Binding-site contacts:
Ligand atom O4 contacts residue TRP138 of chain 60.E at 3.1 Å.
Ligand atom C6 contacts residue ASN120 of chain 60.E at 3.0 Å.
Ligand atom C5 contacts residue TRP138 of chain 60.E at 3.5 Å (hydrophobic).
Ligand atom O7 contacts residue ASN120 of chain 60.E at 4.4 Å.
Ligand atom C2 contacts residue ASN120 of chain 60.E at 2.6 Å.
Ligand atom O5 contacts residue ASN120 of chain 60.E at 4.0 Å.
Ligand atom C2 contacts residue TRP138 of chain 60.E at 3.8 Å (hydrophobic).
Ligand atom C7 contacts residue TRP138 of chain 60.E at 4.3 Å (hydrophobic).
Ligand atom C8 contacts residue TRP138 of chain 60.E at 4.0 Å (hydrophobic).
Ligand atom C3 contacts residue ASN120 of chain 60.E at 3.9 Å.
Ligand atom C3 contacts residue TRP138 of chain 60.E at 2.9 Å (hydrophobic).
Ligand atom C1 contacts residue ASN120 of chain 60.E at 1.4 Å.
Ligand atom C7 contacts residue ASN120 of chain 60.E at 3.8 Å.
Ligand atom C8 contacts residue ASN120 of chain 60.E at 4.1 Å.
Ligand atom C8 contacts residue GLY119 of chain 60.E at 3.9 Å.
Ligand atom N2 contacts residue TRP138 of chain 60.E at 3.7 Å.
Ligand atom O3 contacts residue TRP138 of chain 60.E at 3.5 Å.
Ligand atom C5 contacts residue ASN120 of chain 60.E at 3.6 Å.
Ligand atom N2 contacts residue ASN120 of chain 60.E at 3.0 Å (h-bond).
Ligand atom C1 contacts residue TRP138 of chain 60.E at 3.9 Å (hydrophobic).
Ligand atom C4 contacts residue TRP138 of chain 60.E at 3.3 Å (hydrophobic).
Ligand atom O5 contacts residue TRP138 of chain 60.E at 4.3 Å.
Ligand atom O7 contacts residue TRP138 of chain 60.E at 3.8 Å.
Ligand atom C4 contacts residue ASN120 of chain 60.E at 4.2 Å.
Ligand atom O5 contacts residue ASN120 of chain 60.E at 2.4 Å (h-bond).
Ligand atom C5 contacts residue ASN120 of chain 60.E at 3.9 Å.

Sequence of chain 60.E:
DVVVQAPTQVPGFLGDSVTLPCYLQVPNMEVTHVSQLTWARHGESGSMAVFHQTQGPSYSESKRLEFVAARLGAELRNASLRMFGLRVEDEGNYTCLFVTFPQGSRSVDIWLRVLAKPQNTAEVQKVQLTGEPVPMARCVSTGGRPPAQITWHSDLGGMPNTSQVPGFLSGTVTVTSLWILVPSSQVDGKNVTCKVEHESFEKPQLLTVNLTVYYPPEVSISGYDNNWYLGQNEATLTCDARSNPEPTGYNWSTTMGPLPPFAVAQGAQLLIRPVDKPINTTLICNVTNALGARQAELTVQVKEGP

A protein and the small-molecule ligand that binds it are described below.
Small molecule (SMILES): CC(=O)N[C@H]1[C@H](O[C@H]2[C@H](O)[C@@H](NC(C)=O)CO[C@@H]2CO[C@@H]2O[C@@H](C)[C@@H](O)[C@@H](O)[C@@H]2O)O[C@H](CO)[C@@H](O[C@@H]2O[C@H](CO)[C@@H](O)[C@H](O[C@@H]3O[C@H](CO)[C@@H](O)[C@H](O)[C@@H]3O)[C@@H]2O)[C@@H]1O